Binding-site contacts:
Ligand atom NE contacts residue ARG60 of chain 1.B at 3.6 Å.
Ligand atom C contacts residue ASN224 of chain 1.B at 3.7 Å.
Ligand atom CD contacts residue LEU220 of chain 1.B at 3.6 Å (hydrophobic).
Ligand atom OE1 contacts residue ILE166 of chain 1.B at 3.2 Å.
Ligand atom P contacts residue ARG56 of chain 1.B at 3.6 Å.
Ligand atom CB contacts residue ASN224 of chain 1.B at 3.5 Å.
Ligand atom O contacts residue VAL46 of chain 1.B at 3.7 Å.
Ligand atom CA contacts residue LEU172 of chain 1.B at 3.7 Å (hydrophobic).
Ligand atom OE1 contacts residue LEU220 of chain 1.B at 3.7 Å.
Ligand atom OE1 contacts residue ASP223 of chain 1.B at 3.7 Å.
Ligand atom CD contacts residue GLU180 of chain 1.B at 3.4 Å.
Ligand atom O2P contacts residue LYS49 of chain 1.B at 3.8 Å.
Ligand atom N contacts residue LEU172 of chain 1.B at 3.5 Å.
Ligand atom OE2 contacts residue LEU220 of chain 1.B at 3.4 Å.
Ligand atom N contacts residue ASN173 of chain 1.B at 2.7 Å (h-bond).
Ligand atom CD contacts residue ARG60 of chain 1.B at 3.8 Å.
Ligand atom O contacts residue ASN224 of chain 1.B at 3.0 Å (h-bond).
Ligand atom C contacts residue ASN173 of chain 1.B at 3.5 Å.
Ligand atom CB contacts residue TRP228 of chain 1.B at 3.6 Å (hydrophobic).
Ligand atom CB contacts residue ASN42 of chain 1.B at 3.5 Å.
Ligand atom CZ contacts residue ARG60 of chain 1.B at 3.8 Å.
Ligand atom CB contacts residue LEU227 of chain 1.B at 3.7 Å (hydrophobic).
Ligand atom CA contacts residue ASN173 of chain 1.B at 3.4 Å.
Ligand atom O3P contacts residue ARG56 of chain 1.B at 3.1 Å (salt-bridge).
Ligand atom O1P contacts residue ARG56 of chain 1.B at 2.8 Å (salt-bridge).
Ligand atom CB contacts residue ASN173 of chain 1.B at 3.4 Å.
Ligand atom N contacts residue ASN224 of chain 1.B at 3.0 Å (h-bond).
Ligand atom CB contacts residue ASN173 of chain 1.B at 3.4 Å.
Ligand atom O2P contacts residue TYR128 of chain 1.B at 2.7 Å (h-bond).
Ligand atom CB contacts residue VAL46 of chain 1.B at 3.6 Å (hydrophobic).
Ligand atom O contacts residue VAL176 of chain 1.B at 3.5 Å.
Ligand atom CB contacts residue SER45 of chain 1.B at 3.5 Å.
Ligand atom CA contacts residue ASN224 of chain 1.B at 3.5 Å.
Ligand atom NH2 contacts residue ARG60 of chain 1.B at 3.5 Å.
Ligand atom O1P contacts residue LYS49 of chain 1.B at 2.7 Å (salt-bridge).
Ligand atom C contacts residue LEU172 of chain 1.B at 3.6 Å (hydrophobic).
Ligand atom O3P contacts residue ARG127 of chain 1.B at 3.0 Å (salt-bridge).
Ligand atom O2P contacts residue ARG127 of chain 1.B at 2.9 Å (salt-bridge).
Ligand atom CA contacts residue ASN173 of chain 1.B at 3.6 Å.
Ligand atom O contacts residue LEU172 of chain 1.B at 3.6 Å.

Sequence of chain 1.B:
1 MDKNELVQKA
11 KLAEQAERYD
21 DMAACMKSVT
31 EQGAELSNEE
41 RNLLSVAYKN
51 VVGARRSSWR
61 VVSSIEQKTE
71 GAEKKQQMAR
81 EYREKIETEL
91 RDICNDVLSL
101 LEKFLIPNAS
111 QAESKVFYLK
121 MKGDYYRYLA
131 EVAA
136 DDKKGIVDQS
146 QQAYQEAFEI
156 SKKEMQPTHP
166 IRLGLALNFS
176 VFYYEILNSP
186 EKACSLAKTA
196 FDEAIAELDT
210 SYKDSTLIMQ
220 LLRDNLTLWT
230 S

The small molecule below binds the protein below.
Small molecule (SMILES): C[C@H](NC(=O)[C@@H]1CCCN1C(=O)[C@H](C)NC(=O)[C@H](COP(=O)(O)O)NC(=O)[C@H](CCC(=O)O)NC(=O)[C@@H]1CCCN1C(=O)[C@H](CCCN=C(N)N)NC(=O)[C@@H](N)CCCN=C(N)N)C(=O)N[C@H](C=O)CCC(=O)O